A small-molecule ligand and the protein it binds are described below.
Small molecule (SMILES): CC(C)[C@H](NC(=O)[C@H](CCCN=C(N)N)NC(=O)[C@@H](N)CCC(=O)O)C(=O)N[C@H](C=O)CCCCN

Sequence of chain 56.B:
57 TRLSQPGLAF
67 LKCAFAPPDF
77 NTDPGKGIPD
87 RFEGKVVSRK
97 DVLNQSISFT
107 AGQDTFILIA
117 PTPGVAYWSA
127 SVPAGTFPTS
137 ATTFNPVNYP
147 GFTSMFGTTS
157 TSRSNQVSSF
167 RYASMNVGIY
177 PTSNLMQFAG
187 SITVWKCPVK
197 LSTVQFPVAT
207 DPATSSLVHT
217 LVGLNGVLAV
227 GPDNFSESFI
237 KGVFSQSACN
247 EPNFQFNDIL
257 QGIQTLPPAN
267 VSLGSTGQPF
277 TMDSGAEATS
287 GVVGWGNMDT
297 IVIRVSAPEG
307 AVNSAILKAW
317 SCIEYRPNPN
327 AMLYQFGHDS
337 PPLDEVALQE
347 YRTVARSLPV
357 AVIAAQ

Binding-site contacts:
Ligand atom CG2 contacts residue PHE76 of chain 56.B at 3.8 Å (hydrophobic).